Sequence of chain 2.A:
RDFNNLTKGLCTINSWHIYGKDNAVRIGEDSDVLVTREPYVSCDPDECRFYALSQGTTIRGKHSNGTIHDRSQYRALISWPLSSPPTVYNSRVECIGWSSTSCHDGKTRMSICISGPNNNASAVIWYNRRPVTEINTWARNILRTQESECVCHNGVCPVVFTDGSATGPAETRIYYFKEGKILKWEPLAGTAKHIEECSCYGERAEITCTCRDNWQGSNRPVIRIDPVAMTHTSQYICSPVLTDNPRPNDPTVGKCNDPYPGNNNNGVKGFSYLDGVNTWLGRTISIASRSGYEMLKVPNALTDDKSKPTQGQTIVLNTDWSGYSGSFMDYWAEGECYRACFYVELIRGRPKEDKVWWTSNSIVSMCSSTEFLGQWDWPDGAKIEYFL

Sequence of chain 3.A:
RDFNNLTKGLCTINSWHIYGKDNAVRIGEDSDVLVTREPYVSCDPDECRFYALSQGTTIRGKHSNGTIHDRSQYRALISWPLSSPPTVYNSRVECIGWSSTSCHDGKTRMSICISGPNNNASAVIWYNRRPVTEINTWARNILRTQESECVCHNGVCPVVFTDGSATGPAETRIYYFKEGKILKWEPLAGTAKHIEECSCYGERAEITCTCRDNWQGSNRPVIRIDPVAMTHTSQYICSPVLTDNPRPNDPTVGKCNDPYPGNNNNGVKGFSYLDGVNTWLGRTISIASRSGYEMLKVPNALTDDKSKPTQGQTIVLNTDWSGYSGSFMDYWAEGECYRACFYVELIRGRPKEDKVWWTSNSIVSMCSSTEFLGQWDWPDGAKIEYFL

This small molecule binds to this protein.
Small molecule (SMILES): CC(=O)N[C@H]1[C@H](O[C@H]2[C@H](O)[C@@H](NC(C)=O)CO[C@@H]2CO)O[C@H](CO)[C@@H](O[C@@H]2O[C@H](CO[C@H]3O[C@H](CO)[C@@H](O)[C@H](O)[C@@H]3O)[C@@H](O)[C@H](O[C@H]3O[C@H](CO)[C@@H](O)[C@H](O)[C@@H]3O[C@H]3O[C@H](CO)[C@@H](O)[C@H](O)[C@@H]3O[C@H]3O[C@H](CO)[C@@H](O)[C@H](O)[C@@H]3O)[C@@H]2O)[C@@H]1O

Binding-site contacts:
Ligand atom O5 contacts residue ASN120 of chain 3.A at 2.4 Å (h-bond).
Ligand atom O6 contacts residue LYS308 of chain 2.A at 2.8 Å (salt-bridge).
Ligand atom C5 contacts residue ARG283 of chain 2.A at 3.5 Å.
Ligand atom O3 contacts residue ASP250 of chain 2.A at 2.9 Å (salt-bridge).
Ligand atom O5 contacts residue GLY374 of chain 2.A at 3.1 Å.
Ligand atom C3 contacts residue GLY312 of chain 2.A at 3.1 Å.
Ligand atom C6 contacts residue THR310 of chain 2.A at 3.5 Å.
Ligand atom C8 contacts residue PHE372 of chain 2.A at 3.6 Å (hydrophobic).
Ligand atom C3 contacts residue GLU294 of chain 2.A at 3.3 Å.
Ligand atom C8 contacts residue ARG140 of chain 3.A at 3.2 Å.
Ligand atom O3 contacts residue LEU296 of chain 2.A at 3.6 Å.
Ligand atom O4 contacts residue ILE287 of chain 2.A at 3.2 Å.
Ligand atom O3 contacts residue ARG283 of chain 2.A at 3.0 Å (salt-bridge).
Ligand atom C6 contacts residue PRO309 of chain 2.A at 3.5 Å (hydrophobic).
Ligand atom O2 contacts residue ASN249 of chain 2.A at 3.1 Å (h-bond).
Ligand atom O3 contacts residue GLY312 of chain 2.A at 2.9 Å (h-bond).
Ligand atom O5 contacts residue ARG283 of chain 2.A at 3.2 Å (salt-bridge).
Ligand atom C6 contacts residue GLN311 of chain 2.A at 3.6 Å.
Ligand atom C7 contacts residue ASN120 of chain 3.A at 3.5 Å.
Ligand atom N2 contacts residue ARG140 of chain 3.A at 3.3 Å (salt-bridge).
Ligand atom O6 contacts residue THR310 of chain 2.A at 3.3 Å (h-bond).
Ligand atom O6 contacts residue ASP250 of chain 2.A at 2.7 Å (salt-bridge).
Ligand atom O4 contacts residue GLU294 of chain 2.A at 2.9 Å (salt-bridge).
Ligand atom O3 contacts residue ASN249 of chain 2.A at 2.6 Å (h-bond).
Ligand atom C4 contacts residue GLU294 of chain 2.A at 3.6 Å.
Ligand atom N2 contacts residue ASN120 of chain 3.A at 2.9 Å (h-bond).
Ligand atom O2 contacts residue GLY312 of chain 2.A at 3.1 Å.
Ligand atom O4 contacts residue ARG247 of chain 2.A at 3.1 Å (salt-bridge).
Ligand atom C6 contacts residue ILE285 of chain 2.A at 3.4 Å (hydrophobic).
Ligand atom O3 contacts residue GLU294 of chain 2.A at 2.6 Å (salt-bridge).
Ligand atom O5 contacts residue GLN375 of chain 2.A at 3.4 Å (h-bond).
Ligand atom O5 contacts residue ASP250 of chain 2.A at 3.5 Å (salt-bridge).
Ligand atom O2 contacts residue LEU296 of chain 2.A at 3.5 Å.
Ligand atom O4 contacts residue ARG283 of chain 2.A at 3.6 Å.
Ligand atom C6 contacts residue LEU373 of chain 2.A at 3.2 Å (hydrophobic).
Ligand atom O6 contacts residue ILE285 of chain 2.A at 2.8 Å (h-bond).
Ligand atom O3 contacts residue GLN311 of chain 2.A at 3.2 Å.
Ligand atom C1 contacts residue ASN120 of chain 3.A at 1.4 Å.
Ligand atom C2 contacts residue ASN120 of chain 3.A at 2.4 Å.
Ligand atom O6 contacts residue GLN375 of chain 2.A at 3.2 Å.